Sequence of chain 3.D:
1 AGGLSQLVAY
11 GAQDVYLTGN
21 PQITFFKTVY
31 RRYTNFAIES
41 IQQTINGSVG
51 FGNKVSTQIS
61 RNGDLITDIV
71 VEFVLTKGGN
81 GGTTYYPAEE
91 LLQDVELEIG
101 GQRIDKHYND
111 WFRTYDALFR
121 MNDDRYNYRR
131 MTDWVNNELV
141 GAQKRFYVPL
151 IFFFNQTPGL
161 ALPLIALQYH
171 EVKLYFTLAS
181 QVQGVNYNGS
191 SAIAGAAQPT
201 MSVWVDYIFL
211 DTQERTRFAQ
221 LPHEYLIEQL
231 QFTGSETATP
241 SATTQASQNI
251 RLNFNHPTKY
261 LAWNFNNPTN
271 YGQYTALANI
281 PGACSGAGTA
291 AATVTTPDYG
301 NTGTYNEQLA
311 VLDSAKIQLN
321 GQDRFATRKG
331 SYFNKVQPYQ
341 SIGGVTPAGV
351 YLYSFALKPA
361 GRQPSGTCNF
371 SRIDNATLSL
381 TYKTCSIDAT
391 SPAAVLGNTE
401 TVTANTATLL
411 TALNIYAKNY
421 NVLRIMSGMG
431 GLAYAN

Binding-site contacts:
Ligand atom O2 contacts residue ALA292 of chain 3.D at 3.7 Å.
Ligand atom C1 contacts residue ALA292 of chain 3.D at 3.7 Å (hydrophobic).
Ligand atom C5 contacts residue ASN279 of chain 3.D at 3.6 Å.
Ligand atom O6 contacts residue 7CV5 of chain 1.Q at 2.9 Å (h-bond).
Ligand atom C3 contacts residue ASN279 of chain 3.D at 3.7 Å.
Ligand atom C3 contacts residue 7CV5 of chain 1.Q at 4.4 Å.
Ligand atom O2 contacts residue THR390 of chain 3.D at 4.5 Å.
Ligand atom C2 contacts residue THR390 of chain 3.D at 4.0 Å.
Ligand atom C2 contacts residue ASN279 of chain 3.D at 2.3 Å.
Ligand atom C4 contacts residue ASN279 of chain 3.D at 4.1 Å.
Ligand atom O6 contacts residue ALA292 of chain 3.D at 4.4 Å.
Ligand atom C4 contacts residue THR390 of chain 3.D at 4.0 Å.
Ligand atom C3 contacts residue THR390 of chain 3.D at 3.8 Å.
Ligand atom C1 contacts residue THR289 of chain 3.D at 4.1 Å.
Ligand atom O5 contacts residue PRO392 of chain 3.D at 3.9 Å.
Ligand atom O5 contacts residue ASN279 of chain 3.D at 2.3 Å (h-bond).
Ligand atom O2 contacts residue THR289 of chain 3.D at 4.4 Å.
Ligand atom C1 contacts residue ASN279 of chain 3.D at 1.4 Å.
Ligand atom O2 contacts residue 7CV5 of chain 1.Q at 4.5 Å.
Ligand atom O2 contacts residue ASN279 of chain 3.D at 2.8 Å (h-bond).
Ligand atom C6 contacts residue 7CV5 of chain 1.Q at 3.4 Å.
Ligand atom C1 contacts residue 7CV5 of chain 1.Q at 4.3 Å.
Ligand atom O5 contacts residue THR390 of chain 3.D at 4.3 Å.
Ligand atom O6 contacts residue ASN279 of chain 3.D at 4.4 Å.
Ligand atom O6 contacts residue PRO392 of chain 3.D at 3.5 Å.
Ligand atom C6 contacts residue PRO392 of chain 3.D at 4.3 Å (hydrophobic).
Ligand atom O3 contacts residue THR390 of chain 3.D at 3.0 Å (h-bond).
Ligand atom C1 contacts residue GLY288 of chain 3.D at 4.5 Å.
Ligand atom O2 contacts residue ALA290 of chain 3.D at 4.2 Å.
Ligand atom C5 contacts residue GLY288 of chain 3.D at 4.1 Å.
Ligand atom C5 contacts residue THR289 of chain 3.D at 4.2 Å.
Ligand atom C3 contacts residue THR289 of chain 3.D at 4.0 Å.
Ligand atom O6 contacts residue GLY288 of chain 3.D at 3.5 Å.
Ligand atom C2 contacts residue THR289 of chain 3.D at 4.4 Å.
Ligand atom C1 contacts residue THR390 of chain 3.D at 4.1 Å.
Ligand atom O5 contacts residue ALA290 of chain 3.D at 4.0 Å.
Ligand atom O5 contacts residue GLY288 of chain 3.D at 4.3 Å.
Ligand atom C6 contacts residue ALA290 of chain 3.D at 3.9 Å (hydrophobic).
Ligand atom C2 contacts residue ALA292 of chain 3.D at 4.3 Å (hydrophobic).
Ligand atom C6 contacts residue GLY288 of chain 3.D at 4.0 Å.

This small molecule binds to this protein.
Small molecule (SMILES): C[C@@H]1O[C@H](O[C@@H]2CO[C@@H](O[C@H]3[C@@H](O[C@H]4O[C@H](C)[C@@H](O)[C@H](O[C@H]5O[C@H](CO)[C@@H](O)[C@H](O)[C@@H]5O)[C@@H]4O)[C@H](O[C@H]4O[C@H](CO)[C@H](O)[C@H](O)[C@H]4O)[C@H](O[C@H]4[C@H](O[C@@H]5OC[C@@H](O)[C@H](O)[C@H]5O)[C@@H](CO)OC[C@@H]4O)O[C@H]3C)[C@H](O)[C@H]2O)[C@H](O)[C@H](O)[C@H]1O